Sequence of chain 1.A:
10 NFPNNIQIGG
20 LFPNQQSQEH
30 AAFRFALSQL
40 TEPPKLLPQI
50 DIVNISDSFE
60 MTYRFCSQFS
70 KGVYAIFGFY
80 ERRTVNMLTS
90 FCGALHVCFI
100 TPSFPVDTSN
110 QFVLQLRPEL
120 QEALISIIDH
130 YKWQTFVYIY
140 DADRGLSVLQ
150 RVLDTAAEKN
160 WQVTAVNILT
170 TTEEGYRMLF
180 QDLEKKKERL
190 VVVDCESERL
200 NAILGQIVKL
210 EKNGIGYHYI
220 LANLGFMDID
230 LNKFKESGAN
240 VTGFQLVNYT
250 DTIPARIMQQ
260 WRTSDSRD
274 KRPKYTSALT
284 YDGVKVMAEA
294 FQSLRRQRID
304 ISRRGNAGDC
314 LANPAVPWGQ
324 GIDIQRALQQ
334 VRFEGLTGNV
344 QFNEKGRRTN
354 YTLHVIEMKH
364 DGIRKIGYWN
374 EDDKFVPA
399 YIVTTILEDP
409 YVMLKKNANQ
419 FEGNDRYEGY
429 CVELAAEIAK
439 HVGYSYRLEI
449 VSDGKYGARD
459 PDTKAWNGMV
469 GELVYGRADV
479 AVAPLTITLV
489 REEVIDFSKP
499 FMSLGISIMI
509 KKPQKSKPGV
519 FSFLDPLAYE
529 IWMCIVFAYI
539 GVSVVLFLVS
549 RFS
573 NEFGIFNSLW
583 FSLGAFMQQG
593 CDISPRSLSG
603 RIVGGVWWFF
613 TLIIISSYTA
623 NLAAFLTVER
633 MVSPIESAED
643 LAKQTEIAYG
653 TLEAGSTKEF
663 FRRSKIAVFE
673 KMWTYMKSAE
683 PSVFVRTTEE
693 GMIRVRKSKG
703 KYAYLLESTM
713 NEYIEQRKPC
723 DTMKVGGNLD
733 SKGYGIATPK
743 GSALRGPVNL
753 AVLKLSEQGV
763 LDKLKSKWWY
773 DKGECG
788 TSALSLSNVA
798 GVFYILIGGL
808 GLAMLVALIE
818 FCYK

A protein and the small-molecule ligand that binds it are described below.
Small molecule (SMILES): CC(=O)N[C@@H]1[C@@H](O)[C@H](O)[C@@H](CO)O[C@H]1O

Binding-site contacts:
Ligand atom C5 contacts residue ASN247 of chain 1.A at 3.4 Å.
Ligand atom C8 contacts residue GLN244 of chain 1.A at 4.4 Å.
Ligand atom C2 contacts residue ASN247 of chain 1.A at 2.9 Å.
Ligand atom C6 contacts residue ASN247 of chain 1.A at 4.2 Å.
Ligand atom C1 contacts residue ASN247 of chain 1.A at 1.4 Å.
Ligand atom C3 contacts residue ASN247 of chain 1.A at 4.0 Å.
Ligand atom C4 contacts residue ASN247 of chain 1.A at 4.2 Å.
Ligand atom N2 contacts residue ASN247 of chain 1.A at 3.3 Å (h-bond).
Ligand atom O5 contacts residue ASN247 of chain 1.A at 2.0 Å (h-bond).